Sequence of chain 1.B:
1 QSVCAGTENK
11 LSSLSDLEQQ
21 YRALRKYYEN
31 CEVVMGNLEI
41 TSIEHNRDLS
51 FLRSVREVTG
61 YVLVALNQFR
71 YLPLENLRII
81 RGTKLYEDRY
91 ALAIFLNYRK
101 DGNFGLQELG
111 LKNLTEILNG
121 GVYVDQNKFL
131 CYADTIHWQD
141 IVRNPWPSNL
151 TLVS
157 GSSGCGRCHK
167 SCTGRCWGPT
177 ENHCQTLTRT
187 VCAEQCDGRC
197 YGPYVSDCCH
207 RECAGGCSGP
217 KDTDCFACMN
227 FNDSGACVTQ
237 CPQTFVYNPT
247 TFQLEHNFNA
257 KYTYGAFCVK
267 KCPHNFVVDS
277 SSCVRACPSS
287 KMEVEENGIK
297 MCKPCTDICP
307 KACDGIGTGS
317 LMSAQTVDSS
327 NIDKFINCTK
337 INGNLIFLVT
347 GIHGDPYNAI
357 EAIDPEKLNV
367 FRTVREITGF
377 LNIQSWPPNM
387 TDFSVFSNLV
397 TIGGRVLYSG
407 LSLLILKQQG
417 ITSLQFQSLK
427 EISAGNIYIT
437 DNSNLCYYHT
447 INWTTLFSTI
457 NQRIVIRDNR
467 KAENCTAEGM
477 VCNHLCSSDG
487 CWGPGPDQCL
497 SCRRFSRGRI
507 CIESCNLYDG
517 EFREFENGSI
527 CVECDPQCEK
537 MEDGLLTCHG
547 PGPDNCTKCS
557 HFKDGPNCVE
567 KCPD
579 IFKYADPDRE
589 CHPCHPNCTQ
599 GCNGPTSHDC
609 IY

Binding-site contacts:
Ligand atom C8 contacts residue ASN470 of chain 1.B at 3.5 Å.
Ligand atom C1 contacts residue ASN470 of chain 1.B at 1.5 Å.
Ligand atom C4 contacts residue ASN470 of chain 1.B at 4.2 Å.
Ligand atom C8 contacts residue ARG466 of chain 1.B at 4.0 Å.
Ligand atom C5 contacts residue ASN470 of chain 1.B at 3.7 Å.
Ligand atom C3 contacts residue ASN470 of chain 1.B at 3.7 Å.
Ligand atom N2 contacts residue ASN470 of chain 1.B at 2.8 Å (h-bond).
Ligand atom C7 contacts residue ARG466 of chain 1.B at 4.3 Å.
Ligand atom O7 contacts residue ARG466 of chain 1.B at 3.9 Å.
Ligand atom C2 contacts residue ASN470 of chain 1.B at 2.4 Å.
Ligand atom O5 contacts residue ASN470 of chain 1.B at 2.4 Å (h-bond).
Ligand atom C7 contacts residue ASN470 of chain 1.B at 3.2 Å.
Ligand atom O7 contacts residue ASN470 of chain 1.B at 3.5 Å (h-bond).
Ligand atom C8 contacts residue LYS467 of chain 1.B at 3.9 Å.

The protein below binds the small molecule below.
Small molecule (SMILES): CC(=O)N[C@@H]1[C@@H](O)[C@H](O)[C@@H](CO)O[C@H]1O